Binding-site contacts:
Ligand atom C3 contacts residue LYS220 of chain 3.D at 4.0 Å.
Ligand atom O5 contacts residue LYS220 of chain 3.D at 4.4 Å.
Ligand atom O1 contacts residue GLY9 of chain 3.D at 4.2 Å.
Ligand atom O2 contacts residue GLY9 of chain 3.D at 3.6 Å.
Ligand atom O3 contacts residue GLY9 of chain 3.D at 3.7 Å.
Ligand atom C1 contacts residue GLY9 of chain 3.D at 3.8 Å.
Ligand atom C2 contacts residue GLY9 of chain 3.D at 4.2 Å.
Ligand atom C5 contacts residue LYS220 of chain 3.D at 4.5 Å.
Ligand atom O3 contacts residue SER8 of chain 3.D at 4.0 Å.
Ligand atom C1 contacts residue LYS229 of chain 4.D at 4.5 Å.
Ligand atom O3 contacts residue LYS220 of chain 3.D at 2.8 Å (salt-bridge).
Ligand atom O2 contacts residue SER8 of chain 3.D at 3.6 Å.

Sequence of chain 3.D:
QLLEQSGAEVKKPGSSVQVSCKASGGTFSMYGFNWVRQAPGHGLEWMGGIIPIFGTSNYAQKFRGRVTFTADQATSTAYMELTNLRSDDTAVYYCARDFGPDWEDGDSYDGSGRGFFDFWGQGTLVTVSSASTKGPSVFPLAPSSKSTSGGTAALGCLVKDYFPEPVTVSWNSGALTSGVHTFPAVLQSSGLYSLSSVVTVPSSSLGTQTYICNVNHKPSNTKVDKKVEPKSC

Sequence of chain 4.D:
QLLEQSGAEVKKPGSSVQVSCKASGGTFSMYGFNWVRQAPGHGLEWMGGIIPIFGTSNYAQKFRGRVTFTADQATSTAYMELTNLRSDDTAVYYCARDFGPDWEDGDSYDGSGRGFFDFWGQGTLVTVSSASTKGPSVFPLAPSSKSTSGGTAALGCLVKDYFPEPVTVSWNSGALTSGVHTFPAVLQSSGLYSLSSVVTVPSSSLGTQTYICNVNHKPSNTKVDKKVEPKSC

This small molecule binds to this protein.
Small molecule (SMILES): OC[C@@H](O)C(O)[C@@H](O)CO